Sequence of chain 22.B:
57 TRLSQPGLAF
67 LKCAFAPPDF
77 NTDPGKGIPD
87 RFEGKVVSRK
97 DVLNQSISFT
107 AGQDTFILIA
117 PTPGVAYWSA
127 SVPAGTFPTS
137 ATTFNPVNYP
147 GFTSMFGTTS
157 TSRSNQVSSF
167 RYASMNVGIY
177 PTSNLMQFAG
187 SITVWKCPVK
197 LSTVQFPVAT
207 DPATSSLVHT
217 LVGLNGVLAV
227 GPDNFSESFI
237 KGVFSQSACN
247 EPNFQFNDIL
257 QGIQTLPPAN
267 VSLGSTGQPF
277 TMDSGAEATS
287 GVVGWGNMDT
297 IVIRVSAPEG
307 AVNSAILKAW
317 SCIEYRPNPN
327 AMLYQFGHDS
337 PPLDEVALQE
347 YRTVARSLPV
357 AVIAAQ

The protein below binds the small molecule below.
Small molecule (SMILES): CC(C)[C@H](NC(=O)[C@H](CCCN=C(N)N)NC(=O)[C@@H](N)CCC(=O)O)C(=O)N[C@H](C=O)CCCCN

Binding-site contacts:
Ligand atom CG2 contacts residue PHE76 of chain 22.B at 3.8 Å (hydrophobic).